Binding-site contacts:
Ligand atom C7 contacts residue THR101 of chain 11.B at 3.9 Å.
Ligand atom C1 contacts residue THR101 of chain 11.B at 4.5 Å.
Ligand atom N2 contacts residue ASN99 of chain 11.B at 2.8 Å (h-bond).
Ligand atom O5 contacts residue PHE97 of chain 11.B at 4.0 Å.
Ligand atom C4 contacts residue ASN99 of chain 11.B at 4.2 Å.
Ligand atom C5 contacts residue ASN99 of chain 11.B at 3.7 Å.
Ligand atom C6 contacts residue PHE97 of chain 11.B at 3.7 Å (hydrophobic).
Ligand atom C7 contacts residue ASN99 of chain 11.B at 3.8 Å.
Ligand atom N2 contacts residue THR101 of chain 11.B at 3.2 Å (h-bond).
Ligand atom C1 contacts residue ASN99 of chain 11.B at 1.4 Å.
Ligand atom O7 contacts residue PHE97 of chain 11.B at 3.5 Å.
Ligand atom C8 contacts residue ARG108 of chain 11.B at 4.1 Å.
Ligand atom C3 contacts residue ASN99 of chain 11.B at 3.8 Å.
Ligand atom C5 contacts residue PHE97 of chain 11.B at 3.8 Å (hydrophobic).
Ligand atom C8 contacts residue ASN99 of chain 11.B at 4.1 Å.
Ligand atom C2 contacts residue ASN99 of chain 11.B at 2.5 Å.
Ligand atom C7 contacts residue PHE97 of chain 11.B at 4.0 Å (hydrophobic).
Ligand atom O7 contacts residue ASN99 of chain 11.B at 4.2 Å.
Ligand atom C8 contacts residue PHE97 of chain 11.B at 4.1 Å (hydrophobic).
Ligand atom C8 contacts residue THR101 of chain 11.B at 3.5 Å.
Ligand atom O5 contacts residue ASN99 of chain 11.B at 2.4 Å (h-bond).
Ligand atom C2 contacts residue THR101 of chain 11.B at 4.2 Å.

Sequence of chain 11.B:
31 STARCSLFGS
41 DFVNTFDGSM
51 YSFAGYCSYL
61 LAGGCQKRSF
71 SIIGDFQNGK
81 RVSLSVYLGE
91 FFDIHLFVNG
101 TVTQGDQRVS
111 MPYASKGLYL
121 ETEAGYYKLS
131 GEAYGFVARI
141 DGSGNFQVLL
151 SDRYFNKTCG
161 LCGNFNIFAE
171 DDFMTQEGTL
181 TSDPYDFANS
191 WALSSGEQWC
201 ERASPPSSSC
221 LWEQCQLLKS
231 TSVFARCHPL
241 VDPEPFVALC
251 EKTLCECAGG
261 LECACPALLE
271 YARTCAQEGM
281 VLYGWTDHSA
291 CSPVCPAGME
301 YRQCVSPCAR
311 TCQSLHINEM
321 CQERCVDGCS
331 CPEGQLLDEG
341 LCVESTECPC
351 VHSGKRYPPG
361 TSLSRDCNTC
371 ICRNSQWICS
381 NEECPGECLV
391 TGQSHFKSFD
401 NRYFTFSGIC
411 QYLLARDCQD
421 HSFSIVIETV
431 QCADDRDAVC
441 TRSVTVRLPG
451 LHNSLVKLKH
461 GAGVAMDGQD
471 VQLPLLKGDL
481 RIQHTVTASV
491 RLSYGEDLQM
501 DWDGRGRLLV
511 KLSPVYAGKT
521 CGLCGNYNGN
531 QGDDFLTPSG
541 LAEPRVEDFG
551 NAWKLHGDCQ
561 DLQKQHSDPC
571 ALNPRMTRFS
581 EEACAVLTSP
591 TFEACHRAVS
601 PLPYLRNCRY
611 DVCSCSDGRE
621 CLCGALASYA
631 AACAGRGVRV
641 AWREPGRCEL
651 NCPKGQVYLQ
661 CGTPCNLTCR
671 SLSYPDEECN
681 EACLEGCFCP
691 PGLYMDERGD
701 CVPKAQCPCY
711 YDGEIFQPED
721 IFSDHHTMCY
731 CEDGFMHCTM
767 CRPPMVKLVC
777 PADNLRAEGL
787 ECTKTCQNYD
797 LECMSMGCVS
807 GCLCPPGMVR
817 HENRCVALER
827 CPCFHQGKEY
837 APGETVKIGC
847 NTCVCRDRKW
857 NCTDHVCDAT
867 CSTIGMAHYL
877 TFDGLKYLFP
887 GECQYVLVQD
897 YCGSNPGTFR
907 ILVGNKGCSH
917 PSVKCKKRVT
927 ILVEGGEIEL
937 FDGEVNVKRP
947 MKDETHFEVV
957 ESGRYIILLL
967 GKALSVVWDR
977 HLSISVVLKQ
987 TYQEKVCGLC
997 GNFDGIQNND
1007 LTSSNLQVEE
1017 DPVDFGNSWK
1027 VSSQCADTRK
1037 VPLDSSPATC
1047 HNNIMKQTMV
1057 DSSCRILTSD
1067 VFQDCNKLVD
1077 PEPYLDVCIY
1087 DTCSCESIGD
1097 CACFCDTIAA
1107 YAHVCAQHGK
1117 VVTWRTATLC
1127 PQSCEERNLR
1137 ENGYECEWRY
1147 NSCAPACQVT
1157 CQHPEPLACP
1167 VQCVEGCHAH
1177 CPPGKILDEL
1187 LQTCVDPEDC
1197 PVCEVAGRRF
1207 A

The small molecule below binds the protein below.
Small molecule (SMILES): CC(=O)N[C@H]1[C@H](O[C@H]2[C@H](O)[C@@H](NC(C)=O)CO[C@@H]2CO)O[C@H](CO)[C@@H](O[C@@H]2O[C@H](CO)[C@@H](O)[C@H](O)[C@@H]2O)[C@@H]1O